Binding-site contacts:
Ligand atom C01 contacts residue PHE319 of chain 1.C at 4.0 Å (hydrophobic).
Ligand atom C75 contacts residue PHE319 of chain 1.C at 4.0 Å (hydrophobic).
Ligand atom C21 contacts residue TRP315 of chain 1.C at 3.4 Å (hydrophobic).
Ligand atom O49 contacts residue TRP318 of chain 1.C at 3.4 Å.
Ligand atom C17 contacts residue TRP315 of chain 1.C at 3.8 Å (hydrophobic).
Ligand atom C09 contacts residue PHE319 of chain 1.C at 3.3 Å (hydrophobic).
Ligand atom C02 contacts residue PHE319 of chain 1.C at 4.1 Å (hydrophobic).
Ligand atom C19 contacts residue TRP315 of chain 1.C at 4.1 Å (hydrophobic).
Ligand atom C75 contacts residue MET521 of chain 1.C at 4.2 Å (hydrophobic).
Ligand atom C23 contacts residue TRP318 of chain 1.C at 4.0 Å (hydrophobic).
Ligand atom C74 contacts residue PHE319 of chain 1.C at 4.4 Å (hydrophobic).
Ligand atom C50 contacts residue TRP318 of chain 1.C at 3.3 Å (hydrophobic).
Ligand atom C18 contacts residue TRP318 of chain 1.C at 4.3 Å (hydrophobic).
Ligand atom C18 contacts residue TRP315 of chain 1.C at 3.9 Å (hydrophobic).
Ligand atom C78 contacts residue ALA522 of chain 1.C at 3.8 Å (hydrophobic).
Ligand atom O20 contacts residue TRP315 of chain 1.C at 3.7 Å.
Ligand atom O80 contacts residue ALA522 of chain 1.C at 4.4 Å.
Ligand atom C81 contacts residue ALA522 of chain 1.C at 4.0 Å (hydrophobic).
Ligand atom C75 contacts residue LEU518 of chain 1.C at 4.5 Å (hydrophobic).
Ligand atom C48 contacts residue TRP318 of chain 1.C at 3.7 Å (hydrophobic).
Ligand atom O25 contacts residue TRP315 of chain 1.C at 4.2 Å.
Ligand atom C10 contacts residue PHE319 of chain 1.C at 3.1 Å (hydrophobic).
Ligand atom C79 contacts residue ALA522 of chain 1.C at 3.7 Å (hydrophobic).

A small-molecule ligand and the protein it binds are described below.
Small molecule (SMILES): COCC(CCO[C@H]1CC[C@@]2(C)C(=CC[C@H]3[C@@H]4C[C@@H]5O[C@]6(CC[C@@H](C)CO6)[C@@H](C)[C@@H]5[C@@]4(C)CC[C@@H]32)C1)COC

Sequence of chain 1.C:
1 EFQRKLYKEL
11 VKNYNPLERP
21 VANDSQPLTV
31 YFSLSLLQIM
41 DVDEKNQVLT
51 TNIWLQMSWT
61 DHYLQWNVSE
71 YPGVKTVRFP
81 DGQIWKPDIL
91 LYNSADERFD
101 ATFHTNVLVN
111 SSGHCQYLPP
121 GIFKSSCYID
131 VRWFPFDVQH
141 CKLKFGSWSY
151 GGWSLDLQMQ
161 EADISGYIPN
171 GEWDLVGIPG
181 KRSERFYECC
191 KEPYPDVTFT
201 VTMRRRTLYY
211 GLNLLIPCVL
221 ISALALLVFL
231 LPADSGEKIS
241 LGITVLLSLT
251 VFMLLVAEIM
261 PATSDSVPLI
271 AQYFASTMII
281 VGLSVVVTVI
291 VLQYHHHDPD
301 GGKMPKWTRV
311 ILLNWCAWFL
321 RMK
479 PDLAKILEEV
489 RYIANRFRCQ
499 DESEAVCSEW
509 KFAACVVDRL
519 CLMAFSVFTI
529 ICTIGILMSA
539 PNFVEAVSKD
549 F